Binding-site contacts:
Ligand atom CAH contacts residue LEU378 of chain 1.A at 3.9 Å (hydrophobic).
Ligand atom OAL contacts residue LYS375 of chain 1.A at 3.9 Å.
Ligand atom NAZ contacts residue LEU425 of chain 1.A at 3.5 Å (h-bond).
Ligand atom CBL contacts residue MET421 of chain 1.A at 3.8 Å (hydrophobic).
Ligand atom CAK contacts residue LYS375 of chain 1.A at 3.8 Å.
Ligand atom NAZ contacts residue ARG372 of chain 1.A at 3.4 Å (salt-bridge).
Ligand atom NAX contacts residue ASN430 of chain 1.A at 3.3 Å (h-bond).
Ligand atom CAQ contacts residue LYS375 of chain 1.A at 4.0 Å.
Ligand atom CAH contacts residue THR379 of chain 1.A at 3.2 Å.
Ligand atom CAV contacts residue SER376 of chain 1.A at 3.5 Å.
Ligand atom NAX contacts residue ARG372 of chain 1.A at 3.4 Å.
Ligand atom CAS contacts residue LYS375 of chain 1.A at 3.8 Å.
Ligand atom NAJ contacts residue LYS375 of chain 1.A at 3.8 Å.
Ligand atom NAY contacts residue ARG372 of chain 1.A at 3.8 Å.
Ligand atom CAP contacts residue LYS375 of chain 1.A at 3.9 Å.
Ligand atom NAU contacts residue SER376 of chain 1.A at 3.2 Å (h-bond).
Ligand atom NAW contacts residue VAL429 of chain 1.A at 3.4 Å (h-bond).
Ligand atom CBD contacts residue THR379 of chain 1.A at 3.7 Å.
Ligand atom OAC contacts residue PHE371 of chain 1.A at 3.8 Å.
Ligand atom NAZ contacts residue SER376 of chain 1.A at 3.1 Å (h-bond).
Ligand atom NAJ contacts residue THR379 of chain 1.A at 2.8 Å (h-bond).
Ligand atom CAG contacts residue LEU378 of chain 1.A at 3.6 Å (hydrophobic).
Ligand atom NAU contacts residue VAL429 of chain 1.A at 3.5 Å.
Ligand atom CAI contacts residue LYS375 of chain 1.A at 4.0 Å.
Ligand atom CBE contacts residue THR379 of chain 1.A at 3.6 Å.
Ligand atom NAX contacts residue ASN431 of chain 1.A at 3.8 Å.
Ligand atom CAQ contacts residue LEU425 of chain 1.A at 3.9 Å (hydrophobic).
Ligand atom CAK contacts residue THR379 of chain 1.A at 3.6 Å.
Ligand atom CAP contacts residue LEU425 of chain 1.A at 3.9 Å (hydrophobic).
Ligand atom CAS contacts residue VAL429 of chain 1.A at 3.9 Å (hydrophobic).
Ligand atom CAV contacts residue VAL429 of chain 1.A at 3.7 Å (hydrophobic).
Ligand atom OAT contacts residue LYS375 of chain 1.A at 3.6 Å (salt-bridge).
Ligand atom CBA contacts residue LYS375 of chain 1.A at 3.5 Å.
Ligand atom NAW contacts residue ARG372 of chain 1.A at 3.6 Å.
Ligand atom NAX contacts residue VAL429 of chain 1.A at 3.8 Å.
Ligand atom CAI contacts residue THR379 of chain 1.A at 3.3 Å.
Ligand atom OAD contacts residue PHE371 of chain 1.A at 3.6 Å.
Ligand atom CAV contacts residue ARG372 of chain 1.A at 3.6 Å.
Ligand atom NAU contacts residue ARG372 of chain 1.A at 3.8 Å.
Ligand atom NAY contacts residue ASN430 of chain 1.A at 3.4 Å (h-bond).

Sequence of chain 1.A:
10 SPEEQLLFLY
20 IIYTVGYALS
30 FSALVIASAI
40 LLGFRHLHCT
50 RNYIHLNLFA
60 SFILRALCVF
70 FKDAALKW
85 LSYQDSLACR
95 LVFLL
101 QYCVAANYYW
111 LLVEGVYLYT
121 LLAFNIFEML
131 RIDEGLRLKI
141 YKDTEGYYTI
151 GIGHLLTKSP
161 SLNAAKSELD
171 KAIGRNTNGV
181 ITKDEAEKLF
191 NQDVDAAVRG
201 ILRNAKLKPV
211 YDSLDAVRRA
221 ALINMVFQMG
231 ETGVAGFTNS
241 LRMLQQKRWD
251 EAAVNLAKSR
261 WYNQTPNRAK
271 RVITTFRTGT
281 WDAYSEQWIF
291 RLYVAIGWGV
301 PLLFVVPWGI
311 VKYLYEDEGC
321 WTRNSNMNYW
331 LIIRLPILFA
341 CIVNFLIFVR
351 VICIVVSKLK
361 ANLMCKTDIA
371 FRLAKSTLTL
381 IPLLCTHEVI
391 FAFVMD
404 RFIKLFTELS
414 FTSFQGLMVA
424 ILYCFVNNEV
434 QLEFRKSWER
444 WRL

This protein binds this small molecule.
Small molecule (SMILES): CS(=O)(=O)c1cccc(NC(=O)N(Cc2ccc(C(=O)Nc3nnn[nH]3)cc2)c2ccc(C3CCCCC3)cc2)c1